Binding-site contacts:
Ligand atom C8 contacts residue LYS371 of chain 1.A at 3.9 Å.
Ligand atom C2 contacts residue LYS219 of chain 1.A at 3.9 Å.
Ligand atom O5' contacts residue ASN301 of chain 1.A at 3.2 Å (h-bond).
Ligand atom OP1 contacts residue MN1 of chain 1.J at 2.8 Å.
Ligand atom C4' contacts residue LYS303 of chain 1.A at 3.8 Å.
Ligand atom C4' contacts residue ARG215 of chain 1.A at 3.6 Å.
Ligand atom P contacts residue THR360 of chain 1.A at 3.6 Å.
Ligand atom C5' contacts residue THR360 of chain 1.A at 3.9 Å.
Ligand atom P contacts residue THR361 of chain 1.A at 3.7 Å.
Ligand atom O5' contacts residue THR361 of chain 1.A at 3.2 Å (h-bond).
Ligand atom OP1 contacts residue THR360 of chain 1.A at 3.5 Å.
Ligand atom OP1 contacts residue LYS303 of chain 1.A at 3.6 Å (salt-bridge).
Ligand atom OP2 contacts residue MN1 of chain 1.J at 2.3 Å.
Ligand atom P contacts residue MN1 of chain 1.J at 2.7 Å.
Ligand atom OP2 contacts residue LYS371 of chain 1.A at 3.0 Å (salt-bridge).
Ligand atom C5' contacts residue ARG215 of chain 1.A at 3.9 Å.
Ligand atom N6 contacts residue GLU366 of chain 1.B at 2.7 Å (salt-bridge).
Ligand atom C6 contacts residue GLU366 of chain 1.B at 3.5 Å.
Ligand atom C5' contacts residue LYS303 of chain 1.A at 3.4 Å.
Ligand atom OP1 contacts residue THR361 of chain 1.A at 2.8 Å (h-bond).
Ligand atom C3' contacts residue ARG215 of chain 1.A at 3.5 Å.
Ligand atom O3' contacts residue ASN301 of chain 1.A at 3.8 Å.
Ligand atom C5' contacts residue THR361 of chain 1.A at 3.4 Å.
Ligand atom O2 contacts residue LYS219 of chain 1.A at 3.1 Å (salt-bridge).
Ligand atom C5' contacts residue MN1 of chain 1.J at 3.7 Å.
Ligand atom O4' contacts residue LYS303 of chain 1.A at 3.9 Å.
Ligand atom N3 contacts residue LYS219 of chain 1.A at 3.9 Å.
Ligand atom C1' contacts residue ASN301 of chain 1.A at 3.4 Å.
Ligand atom C2' contacts residue ASN301 of chain 1.A at 3.5 Å.
Ligand atom N7 contacts residue LYS371 of chain 1.A at 3.4 Å (salt-bridge).
Ligand atom OP1 contacts residue GLY302 of chain 1.A at 3.6 Å.
Ligand atom N4 contacts residue GLU366 of chain 1.B at 2.9 Å (salt-bridge).
Ligand atom C4 contacts residue GLU366 of chain 1.B at 3.9 Å.
Ligand atom C5 contacts residue GLU366 of chain 1.B at 3.5 Å.
Ligand atom N1 contacts residue GLU366 of chain 1.B at 3.3 Å (salt-bridge).
Ligand atom O3' contacts residue GLY302 of chain 1.A at 3.6 Å.
Ligand atom O3' contacts residue ARG215 of chain 1.A at 3.0 Å (salt-bridge).
Ligand atom O5' contacts residue MN1 of chain 1.J at 3.3 Å.
Ligand atom OP2 contacts residue THR360 of chain 1.A at 2.7 Å (h-bond).
Ligand atom O2 contacts residue ASN301 of chain 1.A at 3.3 Å (h-bond).

Sequence of chain 1.B:
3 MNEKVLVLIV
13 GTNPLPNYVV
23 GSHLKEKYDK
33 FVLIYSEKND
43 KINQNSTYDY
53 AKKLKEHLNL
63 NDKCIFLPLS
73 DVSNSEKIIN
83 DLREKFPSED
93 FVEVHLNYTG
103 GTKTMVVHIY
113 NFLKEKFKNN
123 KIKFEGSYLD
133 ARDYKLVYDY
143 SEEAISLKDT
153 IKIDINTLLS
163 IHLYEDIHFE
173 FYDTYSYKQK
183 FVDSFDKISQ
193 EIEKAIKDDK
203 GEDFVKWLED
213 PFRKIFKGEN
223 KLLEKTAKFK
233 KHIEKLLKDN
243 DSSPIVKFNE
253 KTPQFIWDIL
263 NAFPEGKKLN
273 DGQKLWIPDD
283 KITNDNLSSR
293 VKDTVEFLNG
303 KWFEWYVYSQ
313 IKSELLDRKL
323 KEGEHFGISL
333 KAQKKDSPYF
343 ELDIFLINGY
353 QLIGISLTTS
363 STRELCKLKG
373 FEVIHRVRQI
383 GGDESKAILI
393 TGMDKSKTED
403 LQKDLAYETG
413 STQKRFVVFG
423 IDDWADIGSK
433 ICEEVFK

The small molecule below binds the protein below.
Small molecule (SMILES): Nc1ccn([C@H]2C[C@H](O[P](=O)(O)OC[C@H]3O[C@@H](n4cnc5c(N)ncnc54)C[C@@H]3O)[C@@H](COP(=O)(O)O)O2)c(=O)n1

Sequence of chain 1.A:
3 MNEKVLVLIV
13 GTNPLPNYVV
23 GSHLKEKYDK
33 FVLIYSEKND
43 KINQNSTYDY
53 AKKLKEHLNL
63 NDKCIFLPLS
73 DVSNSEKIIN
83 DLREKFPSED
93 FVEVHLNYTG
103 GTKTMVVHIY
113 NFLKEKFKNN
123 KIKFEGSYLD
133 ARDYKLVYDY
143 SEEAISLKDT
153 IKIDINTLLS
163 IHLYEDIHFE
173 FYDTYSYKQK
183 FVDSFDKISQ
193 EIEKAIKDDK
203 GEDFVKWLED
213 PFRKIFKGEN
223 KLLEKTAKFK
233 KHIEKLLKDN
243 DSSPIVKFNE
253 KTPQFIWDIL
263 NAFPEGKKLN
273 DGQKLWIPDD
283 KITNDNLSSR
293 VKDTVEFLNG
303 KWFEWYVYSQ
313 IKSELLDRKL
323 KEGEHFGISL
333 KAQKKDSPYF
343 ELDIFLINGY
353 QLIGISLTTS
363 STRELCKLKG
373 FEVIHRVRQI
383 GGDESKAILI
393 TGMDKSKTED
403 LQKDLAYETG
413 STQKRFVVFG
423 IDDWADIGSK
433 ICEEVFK